Binding-site contacts:
Ligand atom N9 contacts residue LYS138 of chain 1.A at 3.8 Å.
Ligand atom C5 contacts residue ASN137 of chain 1.A at 3.5 Å.
Ligand atom O6 contacts residue SER262 of chain 1.A at 3.3 Å (h-bond).
Ligand atom O3A contacts residue GLY24 of chain 1.A at 3.6 Å.
Ligand atom C2 contacts residue LYS138 of chain 1.A at 3.6 Å.
Ligand atom O3G contacts residue LYS25 of chain 1.A at 2.9 Å (salt-bridge).
Ligand atom PG contacts residue MG1 of chain 1.C at 3.7 Å.
Ligand atom O6 contacts residue LYS138 of chain 1.A at 3.7 Å.
Ligand atom C6 contacts residue ASN137 of chain 1.A at 3.6 Å.
Ligand atom O1A contacts residue THR27 of chain 1.A at 3.2 Å (h-bond).
Ligand atom O4' contacts residue LYS138 of chain 1.A at 3.3 Å (salt-bridge).
Ligand atom N1 contacts residue ASP140 of chain 1.A at 2.8 Å (salt-bridge).
Ligand atom O6 contacts residue LEU264 of chain 1.A at 3.1 Å (h-bond).
Ligand atom O2G contacts residue MG1 of chain 1.C at 2.3 Å.
Ligand atom N1 contacts residue LYS138 of chain 1.A at 3.4 Å.
Ligand atom N3 contacts residue LEU264 of chain 1.A at 3.4 Å.
Ligand atom O1A contacts residue GLY24 of chain 1.A at 3.5 Å.
Ligand atom C6 contacts residue LEU264 of chain 1.A at 3.5 Å (hydrophobic).
Ligand atom C4 contacts residue LYS138 of chain 1.A at 3.6 Å.
Ligand atom O3A contacts residue LYS25 of chain 1.A at 3.7 Å.
Ligand atom O6 contacts residue ASN137 of chain 1.A at 3.0 Å (h-bond).
Ligand atom O1B contacts residue ASP22 of chain 1.A at 3.5 Å (salt-bridge).
Ligand atom N1 contacts residue LEU264 of chain 1.A at 3.7 Å.
Ligand atom N2 contacts residue ASP140 of chain 1.A at 3.2 Å (salt-bridge).
Ligand atom O2A contacts residue THR26 of chain 1.A at 3.3 Å (h-bond).
Ligand atom O2B contacts residue MG1 of chain 1.C at 2.8 Å.
Ligand atom N7 contacts residue THR27 of chain 1.A at 3.5 Å.
Ligand atom O1B contacts residue LYS25 of chain 1.A at 2.9 Å (salt-bridge).
Ligand atom C5' contacts residue ASP22 of chain 1.A at 3.7 Å.
Ligand atom C6 contacts residue LYS138 of chain 1.A at 3.4 Å.
Ligand atom N7 contacts residue ASN137 of chain 1.A at 3.1 Å (h-bond).
Ligand atom C8 contacts residue THR27 of chain 1.A at 3.4 Å.
Ligand atom C5 contacts residue LEU264 of chain 1.A at 3.6 Å (hydrophobic).
Ligand atom O6 contacts residue ALA263 of chain 1.A at 2.8 Å (h-bond).
Ligand atom O2B contacts residue THR26 of chain 1.A at 2.5 Å (h-bond).
Ligand atom C6 contacts residue ASP140 of chain 1.A at 3.7 Å.
Ligand atom C2 contacts residue ASP140 of chain 1.A at 3.4 Å.
Ligand atom C5 contacts residue LYS138 of chain 1.A at 3.7 Å.
Ligand atom O1G contacts residue ILE21 of chain 1.A at 3.7 Å.
Ligand atom N1 contacts residue SER262 of chain 1.A at 3.7 Å.

Sequence of chain 1.A:
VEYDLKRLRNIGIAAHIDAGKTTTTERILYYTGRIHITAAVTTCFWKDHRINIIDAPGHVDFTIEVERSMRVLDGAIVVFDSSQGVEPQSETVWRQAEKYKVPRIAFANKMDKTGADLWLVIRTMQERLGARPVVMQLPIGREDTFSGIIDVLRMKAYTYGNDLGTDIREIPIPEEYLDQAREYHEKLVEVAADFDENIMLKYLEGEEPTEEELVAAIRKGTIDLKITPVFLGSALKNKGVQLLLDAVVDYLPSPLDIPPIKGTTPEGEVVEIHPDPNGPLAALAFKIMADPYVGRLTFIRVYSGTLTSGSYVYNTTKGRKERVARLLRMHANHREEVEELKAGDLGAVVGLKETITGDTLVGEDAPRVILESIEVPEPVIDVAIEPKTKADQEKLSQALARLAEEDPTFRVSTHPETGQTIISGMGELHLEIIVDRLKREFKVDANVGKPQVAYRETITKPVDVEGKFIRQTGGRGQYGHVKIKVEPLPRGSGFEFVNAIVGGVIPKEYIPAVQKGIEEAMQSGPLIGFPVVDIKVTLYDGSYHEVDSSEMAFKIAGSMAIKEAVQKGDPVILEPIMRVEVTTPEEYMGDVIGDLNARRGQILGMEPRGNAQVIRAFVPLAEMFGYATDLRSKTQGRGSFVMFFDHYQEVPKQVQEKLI

The protein below binds the small molecule below.
Small molecule (SMILES): Nc1nc2c(ncn2[C@@H]2O[C@H](CO[P](=O)(O)O[P](=O)(O)CP(=O)(O)O)[C@@H](O)[C@H]2O)c(=O)[nH]1